Binding-site contacts:
Ligand atom C13 contacts residue LEU126 of chain 1.I at 3.6 Å (hydrophobic).
Ligand atom C08 contacts residue HIS123 of chain 1.I at 3.3 Å.
Ligand atom N17 contacts residue LEU126 of chain 1.I at 2.9 Å (h-bond).
Ligand atom O26 contacts residue HIS142 of chain 1.I at 3.2 Å (h-bond).
Ligand atom O03 contacts residue MET99 of chain 1.I at 2.9 Å (h-bond).
Ligand atom C07 contacts residue MET99 of chain 1.I at 3.5 Å (hydrophobic).
Ligand atom C08 contacts residue PRO125 of chain 1.I at 3.5 Å (hydrophobic).
Ligand atom C27 contacts residue ALA139 of chain 1.I at 3.8 Å (hydrophobic).
Ligand atom O19 contacts residue SER70 of chain 1.I at 3.7 Å.
Ligand atom C08 contacts residue GLN124 of chain 1.I at 3.6 Å.
Ligand atom CL01 contacts residue GLY127 of chain 1.I at 3.5 Å.
Ligand atom C04 contacts residue GLY69 of chain 1.I at 3.8 Å.
Ligand atom C25 contacts residue LEU126 of chain 1.I at 3.4 Å (hydrophobic).
Ligand atom O26 contacts residue ILE143 of chain 1.I at 3.6 Å.
Ligand atom CL01 contacts residue LEU126 of chain 1.I at 3.1 Å.
Ligand atom O19 contacts residue VAL71 of chain 1.I at 2.9 Å (h-bond).
Ligand atom O03 contacts residue GLY68 of chain 1.I at 3.3 Å.
Ligand atom C06 contacts residue MET99 of chain 1.I at 3.7 Å (hydrophobic).
Ligand atom C20 contacts residue LEU126 of chain 1.I at 3.7 Å (hydrophobic).
Ligand atom C12 contacts residue GLY69 of chain 1.I at 3.5 Å.
Ligand atom O02 contacts residue SER98 of chain 1.I at 2.7 Å (h-bond).
Ligand atom O03 contacts residue SER98 of chain 1.I at 2.7 Å (h-bond).
Ligand atom O03 contacts residue GLY69 of chain 1.I at 2.6 Å (h-bond).
Ligand atom C05 contacts residue MET99 of chain 1.I at 3.8 Å (hydrophobic).
Ligand atom C05 contacts residue SER98 of chain 1.I at 3.2 Å.
Ligand atom O11 contacts residue LEU126 of chain 1.I at 2.9 Å (h-bond).
Ligand atom B28 contacts residue MET99 of chain 1.I at 3.5 Å.
Ligand atom O11 contacts residue PRO125 of chain 1.I at 3.3 Å.
Ligand atom C10 contacts residue GLY69 of chain 1.I at 3.6 Å.
Ligand atom C04 contacts residue SER98 of chain 1.I at 2.7 Å.
Ligand atom B28 contacts residue HIS123 of chain 1.I at 3.5 Å.
Ligand atom C12 contacts residue LEU126 of chain 1.I at 3.7 Å (hydrophobic).
Ligand atom C06 contacts residue SER98 of chain 1.I at 3.1 Å.
Ligand atom N09 contacts residue GLY69 of chain 1.I at 2.8 Å (h-bond).
Ligand atom C05 contacts residue VAL71 of chain 1.I at 3.8 Å (hydrophobic).
Ligand atom C18 contacts residue LEU126 of chain 1.I at 3.8 Å (hydrophobic).
Ligand atom C07 contacts residue LEU150 of chain 1.I at 3.9 Å (hydrophobic).
Ligand atom O02 contacts residue HIS123 of chain 1.I at 3.3 Å (h-bond).
Ligand atom B28 contacts residue SER98 of chain 1.I at 1.7 Å.
Ligand atom C18 contacts residue VAL71 of chain 1.I at 3.8 Å (hydrophobic).

This protein binds this small molecule.
Small molecule (SMILES): COc1ccc(C(=O)N[C@@H](CC(C)C)C(=O)N[C@@H](CC(C)C)B(O)O)c(Cl)c1

Sequence of chain 1.I:
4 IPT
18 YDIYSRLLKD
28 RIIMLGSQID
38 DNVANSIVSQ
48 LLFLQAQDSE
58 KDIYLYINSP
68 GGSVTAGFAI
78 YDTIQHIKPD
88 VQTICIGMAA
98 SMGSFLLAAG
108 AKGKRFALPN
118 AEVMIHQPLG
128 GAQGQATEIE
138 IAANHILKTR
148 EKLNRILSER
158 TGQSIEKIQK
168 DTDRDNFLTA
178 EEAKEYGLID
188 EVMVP